Binding-site contacts:
Ligand atom O4P contacts residue TYR178 of chain 1.A at 3.8 Å.
Ligand atom OPG contacts residue LYS188 of chain 1.A at 2.7 Å (salt-bridge).
Ligand atom OPH contacts residue ARG222 of chain 1.A at 3.9 Å.
Ligand atom O5P contacts residue LYS154 of chain 1.A at 3.0 Å (salt-bridge).
Ligand atom P4 contacts residue LYS188 of chain 1.A at 4.0 Å.
Ligand atom O9P contacts residue TYR178 of chain 1.A at 2.4 Å (h-bond).
Ligand atom O8P contacts residue ARG157 of chain 1.A at 3.6 Å.
Ligand atom O2 contacts residue ASN159 of chain 1.A at 3.9 Å.
Ligand atom O4P contacts residue LYS188 of chain 1.A at 3.6 Å.
Ligand atom O9P contacts residue LYS154 of chain 1.A at 3.5 Å (salt-bridge).
Ligand atom O8P contacts residue LYS154 of chain 1.A at 2.7 Å (salt-bridge).
Ligand atom O7P contacts residue ARG222 of chain 1.A at 2.8 Å (salt-bridge).
Ligand atom O4 contacts residue LYS188 of chain 1.A at 3.4 Å.
Ligand atom P5 contacts residue LYS188 of chain 1.A at 3.9 Å.
Ligand atom P3 contacts residue ASN180 of chain 1.A at 3.8 Å.
Ligand atom P4 contacts residue ARG222 of chain 1.A at 3.8 Å.
Ligand atom P3 contacts residue ARG165 of chain 1.A at 3.7 Å.
Ligand atom O6P contacts residue ARG165 of chain 1.A at 3.0 Å (salt-bridge).
Ligand atom O5 contacts residue ARG157 of chain 1.A at 3.5 Å.
Ligand atom P3 contacts residue LYS154 of chain 1.A at 3.6 Å.
Ligand atom O3 contacts residue LYS154 of chain 1.A at 3.4 Å (salt-bridge).
Ligand atom O6P contacts residue ASN180 of chain 1.A at 3.0 Å (h-bond).
Ligand atom OPH contacts residue ARG157 of chain 1.A at 3.6 Å.
Ligand atom OPH contacts residue LYS188 of chain 1.A at 3.9 Å.
Ligand atom O8P contacts residue TYR178 of chain 1.A at 4.1 Å.
Ligand atom P5 contacts residue ARG157 of chain 1.A at 3.9 Å.
Ligand atom O2 contacts residue GLY156 of chain 1.A at 3.6 Å.
Ligand atom O4P contacts residue LYS154 of chain 1.A at 4.0 Å.
Ligand atom O7P contacts residue LYS188 of chain 1.A at 3.7 Å.
Ligand atom O2 contacts residue ARG157 of chain 1.A at 3.5 Å (salt-bridge).
Ligand atom P4 contacts residue LYS154 of chain 1.A at 3.6 Å.
Ligand atom O5P contacts residue ARG165 of chain 1.A at 2.9 Å (salt-bridge).
Ligand atom O8P contacts residue ARG222 of chain 1.A at 2.9 Å (salt-bridge).
Ligand atom O9P contacts residue LYS188 of chain 1.A at 3.7 Å.
Ligand atom C4 contacts residue ARG157 of chain 1.A at 4.0 Å.
Ligand atom O7P contacts residue TYR178 of chain 1.A at 3.6 Å (h-bond).
Ligand atom C5 contacts residue ARG157 of chain 1.A at 4.2 Å.
Ligand atom P4 contacts residue TYR178 of chain 1.A at 3.5 Å.
Ligand atom OPF contacts residue ARG157 of chain 1.A at 2.9 Å (salt-bridge).
Ligand atom O4P contacts residue ASN180 of chain 1.A at 3.3 Å (h-bond).

Sequence of chain 1.A:
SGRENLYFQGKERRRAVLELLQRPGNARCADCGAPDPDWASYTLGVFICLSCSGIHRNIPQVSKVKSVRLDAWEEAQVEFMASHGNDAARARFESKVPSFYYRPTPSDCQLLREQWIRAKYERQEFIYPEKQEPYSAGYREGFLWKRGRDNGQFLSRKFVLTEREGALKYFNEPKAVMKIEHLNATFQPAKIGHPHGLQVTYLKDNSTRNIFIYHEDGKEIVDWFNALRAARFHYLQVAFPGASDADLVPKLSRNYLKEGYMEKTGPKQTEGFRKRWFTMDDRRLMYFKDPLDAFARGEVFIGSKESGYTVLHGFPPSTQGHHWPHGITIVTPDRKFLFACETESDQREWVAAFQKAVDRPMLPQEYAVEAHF

This small molecule binds to this protein.
Small molecule (SMILES): CCCCCCCC(=O)OC[C@H](CO[P](=O)(O)OC1[C@H](O)[C@H](OP(=O)(O)O)C(OP(=O)(O)O)[C@H](OP(=O)(O)O)[C@H]1O)OC(=O)CCCCCCC